The protein below binds the small molecule below.
Small molecule (SMILES): OC[C@@H]1[C@H](O)[C@H](O)[C@@H](O)C2O[C@H]21

Binding-site contacts:
Ligand atom C3 contacts residue GLU172 of chain 1.A at 3.2 Å.
Ligand atom O7 contacts residue ASP61 of chain 1.A at 2.5 Å (salt-bridge).
Ligand atom C6 contacts residue ASP139 of chain 1.A at 3.1 Å.
Ligand atom O12 contacts residue ASP139 of chain 1.A at 3.5 Å (salt-bridge).
Ligand atom O7 contacts residue ASP139 of chain 1.A at 3.1 Å (salt-bridge).
Ligand atom O9 contacts residue ARG196 of chain 1.A at 3.3 Å (salt-bridge).
Ligand atom C5 contacts residue ASP139 of chain 1.A at 3.4 Å.
Ligand atom O11 contacts residue TRP16 of chain 1.A at 3.6 Å.
Ligand atom C3 contacts residue ASP139 of chain 1.A at 2.4 Å.
Ligand atom C10 contacts residue ASP62 of chain 1.A at 3.3 Å.
Ligand atom O8 contacts residue ASP200 of chain 1.A at 3.8 Å.
Ligand atom C10 contacts residue TYR103 of chain 1.A at 3.4 Å (hydrophobic).
Ligand atom O8 contacts residue ARG196 of chain 1.A at 3.2 Å (salt-bridge).
Ligand atom C5 contacts residue ASP61 of chain 1.A at 3.3 Å.
Ligand atom O9 contacts residue GLU172 of chain 1.A at 2.6 Å (salt-bridge).
Ligand atom O7 contacts residue LYS137 of chain 1.A at 2.9 Å (salt-bridge).
Ligand atom O12 contacts residue CYS111 of chain 1.A at 3.8 Å.
Ligand atom C10 contacts residue TRP16 of chain 1.A at 3.8 Å (hydrophobic).
Ligand atom C3 contacts residue ASP200 of chain 1.A at 3.7 Å.
Ligand atom O12 contacts residue ASP200 of chain 1.A at 2.8 Å (salt-bridge).
Ligand atom C6 contacts residue TRP16 of chain 1.A at 3.6 Å (hydrophobic).
Ligand atom C4 contacts residue ASP139 of chain 1.A at 3.5 Å.
Ligand atom O7 contacts residue TYR103 of chain 1.A at 3.3 Å.
Ligand atom O11 contacts residue TYR103 of chain 1.A at 3.5 Å (h-bond).
Ligand atom C2 contacts residue ASP139 of chain 1.A at 1.4 Å.
Ligand atom C1 contacts residue ASP139 of chain 1.A at 2.3 Å.
Ligand atom O8 contacts residue LYS137 of chain 1.A at 2.8 Å (salt-bridge).
Ligand atom O9 contacts residue ASP139 of chain 1.A at 3.4 Å (salt-bridge).
Ligand atom C5 contacts residue LYS137 of chain 1.A at 3.7 Å.
Ligand atom C10 contacts residue ASP61 of chain 1.A at 3.3 Å.
Ligand atom C4 contacts residue LYS137 of chain 1.A at 3.7 Å.
Ligand atom C5 contacts residue TRP16 of chain 1.A at 3.6 Å (hydrophobic).
Ligand atom O9 contacts residue ASP200 of chain 1.A at 2.7 Å (salt-bridge).
Ligand atom C2 contacts residue CYS111 of chain 1.A at 3.6 Å (hydrophobic).
Ligand atom C10 contacts residue ASP139 of chain 1.A at 3.4 Å.
Ligand atom O11 contacts residue ASP62 of chain 1.A at 2.6 Å (salt-bridge).
Ligand atom O11 contacts residue CYS111 of chain 1.A at 3.4 Å.
Ligand atom C1 contacts residue CYS111 of chain 1.A at 3.5 Å (hydrophobic).
Ligand atom C2 contacts residue GLU172 of chain 1.A at 3.9 Å.
Ligand atom C4 contacts residue ASP200 of chain 1.A at 3.3 Å.

Sequence of chain 1.A:
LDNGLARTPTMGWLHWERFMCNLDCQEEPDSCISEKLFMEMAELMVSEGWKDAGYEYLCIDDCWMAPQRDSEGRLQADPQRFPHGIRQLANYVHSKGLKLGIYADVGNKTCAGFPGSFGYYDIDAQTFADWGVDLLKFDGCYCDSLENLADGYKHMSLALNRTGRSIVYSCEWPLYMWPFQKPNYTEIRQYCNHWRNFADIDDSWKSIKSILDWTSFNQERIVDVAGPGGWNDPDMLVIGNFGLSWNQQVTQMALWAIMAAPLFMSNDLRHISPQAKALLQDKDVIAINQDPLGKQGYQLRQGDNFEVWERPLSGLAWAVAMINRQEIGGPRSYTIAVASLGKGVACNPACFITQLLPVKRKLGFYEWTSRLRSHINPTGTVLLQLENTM